Binding-site contacts:
Ligand atom C2 contacts residue THR213 of chain 1.A at 4.5 Å.
Ligand atom C3 contacts residue GLU195 of chain 1.A at 4.3 Å.
Ligand atom C3 contacts residue ASN212 of chain 1.A at 3.9 Å.
Ligand atom O5 contacts residue ASN212 of chain 1.A at 2.4 Å (h-bond).
Ligand atom O7 contacts residue ASN212 of chain 1.A at 3.4 Å (h-bond).
Ligand atom C4 contacts residue GLU195 of chain 1.A at 3.9 Å.
Ligand atom C1 contacts residue ASN212 of chain 1.A at 1.5 Å.
Ligand atom C5 contacts residue VAL193 of chain 1.A at 3.7 Å (hydrophobic).
Ligand atom C2 contacts residue ASN212 of chain 1.A at 2.5 Å.
Ligand atom C6 contacts residue VAL193 of chain 1.A at 4.1 Å (hydrophobic).
Ligand atom C8 contacts residue THR213 of chain 1.A at 3.7 Å.
Ligand atom C4 contacts residue VAL193 of chain 1.A at 4.1 Å (hydrophobic).
Ligand atom O4 contacts residue GLN196 of chain 1.A at 3.8 Å.
Ligand atom C4 contacts residue GLN196 of chain 1.A at 4.5 Å.
Ligand atom O6 contacts residue VAL193 of chain 1.A at 3.9 Å.
Ligand atom C6 contacts residue CYS194 of chain 1.A at 4.3 Å (hydrophobic).
Ligand atom C6 contacts residue VAL193 of chain 1.A at 4.4 Å (hydrophobic).
Ligand atom C8 contacts residue ASN212 of chain 1.A at 3.7 Å.
Ligand atom C7 contacts residue THR213 of chain 1.A at 4.0 Å.
Ligand atom C5 contacts residue ASN212 of chain 1.A at 3.8 Å.
Ligand atom C4 contacts residue ASN212 of chain 1.A at 4.3 Å.
Ligand atom N2 contacts residue ASN212 of chain 1.A at 2.9 Å (h-bond).
Ligand atom C1 contacts residue THR213 of chain 1.A at 4.5 Å.
Ligand atom O3 contacts residue GLU195 of chain 1.A at 3.7 Å.
Ligand atom O4 contacts residue GLU195 of chain 1.A at 3.9 Å.
Ligand atom C4 contacts residue CYS194 of chain 1.A at 3.9 Å (hydrophobic).
Ligand atom C7 contacts residue ASN212 of chain 1.A at 3.4 Å.
Ligand atom O4 contacts residue CYS194 of chain 1.A at 4.3 Å.
Ligand atom N2 contacts residue THR213 of chain 1.A at 3.4 Å.
Ligand atom C3 contacts residue VAL193 of chain 1.A at 4.1 Å (hydrophobic).

Sequence of chain 1.A:
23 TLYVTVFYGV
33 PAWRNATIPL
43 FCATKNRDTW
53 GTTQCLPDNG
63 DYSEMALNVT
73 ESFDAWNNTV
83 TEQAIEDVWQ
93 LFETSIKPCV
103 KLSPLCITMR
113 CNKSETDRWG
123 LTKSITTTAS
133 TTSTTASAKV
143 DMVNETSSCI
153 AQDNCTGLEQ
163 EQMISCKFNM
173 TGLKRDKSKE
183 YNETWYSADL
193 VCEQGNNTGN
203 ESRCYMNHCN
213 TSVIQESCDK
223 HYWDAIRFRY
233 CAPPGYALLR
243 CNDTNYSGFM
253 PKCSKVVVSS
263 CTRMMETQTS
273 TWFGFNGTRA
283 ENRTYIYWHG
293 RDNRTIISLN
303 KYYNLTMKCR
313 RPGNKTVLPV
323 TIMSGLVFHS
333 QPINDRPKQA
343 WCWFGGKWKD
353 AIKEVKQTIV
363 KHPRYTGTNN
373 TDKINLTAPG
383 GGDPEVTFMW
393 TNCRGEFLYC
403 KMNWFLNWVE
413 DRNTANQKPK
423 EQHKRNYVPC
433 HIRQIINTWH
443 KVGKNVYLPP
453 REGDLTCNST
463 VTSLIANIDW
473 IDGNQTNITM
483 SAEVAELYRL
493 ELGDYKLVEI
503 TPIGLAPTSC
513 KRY

The protein below binds the small molecule below.
Small molecule (SMILES): CC(=O)N[C@H]1[C@H](O[C@H]2[C@H](O)[C@@H](NC(C)=O)CO[C@@H]2CO[C@@H]2O[C@@H](C)[C@@H](O)[C@@H](O)[C@@H]2O)O[C@H](CO)[C@@H](O)[C@@H]1O